Sequence of chain 9.A:
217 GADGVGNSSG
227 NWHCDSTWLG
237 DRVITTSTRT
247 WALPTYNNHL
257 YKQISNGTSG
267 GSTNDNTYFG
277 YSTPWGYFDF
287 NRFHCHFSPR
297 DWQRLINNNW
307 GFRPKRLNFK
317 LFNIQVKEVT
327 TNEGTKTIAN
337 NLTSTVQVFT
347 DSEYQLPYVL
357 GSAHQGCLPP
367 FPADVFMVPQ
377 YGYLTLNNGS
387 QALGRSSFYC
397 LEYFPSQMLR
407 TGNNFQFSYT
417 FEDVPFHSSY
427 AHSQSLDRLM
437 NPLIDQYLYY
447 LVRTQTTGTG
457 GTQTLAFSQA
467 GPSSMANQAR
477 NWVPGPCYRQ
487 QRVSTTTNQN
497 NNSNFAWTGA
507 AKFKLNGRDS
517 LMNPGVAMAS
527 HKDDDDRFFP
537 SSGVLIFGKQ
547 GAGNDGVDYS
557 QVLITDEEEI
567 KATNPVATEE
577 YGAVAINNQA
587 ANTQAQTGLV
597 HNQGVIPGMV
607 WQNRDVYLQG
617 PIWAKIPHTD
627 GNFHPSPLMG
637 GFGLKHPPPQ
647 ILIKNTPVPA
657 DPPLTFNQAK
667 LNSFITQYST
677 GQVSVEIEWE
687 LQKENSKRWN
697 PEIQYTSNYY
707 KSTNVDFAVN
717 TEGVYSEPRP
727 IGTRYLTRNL

Sequence of chain 54.A:
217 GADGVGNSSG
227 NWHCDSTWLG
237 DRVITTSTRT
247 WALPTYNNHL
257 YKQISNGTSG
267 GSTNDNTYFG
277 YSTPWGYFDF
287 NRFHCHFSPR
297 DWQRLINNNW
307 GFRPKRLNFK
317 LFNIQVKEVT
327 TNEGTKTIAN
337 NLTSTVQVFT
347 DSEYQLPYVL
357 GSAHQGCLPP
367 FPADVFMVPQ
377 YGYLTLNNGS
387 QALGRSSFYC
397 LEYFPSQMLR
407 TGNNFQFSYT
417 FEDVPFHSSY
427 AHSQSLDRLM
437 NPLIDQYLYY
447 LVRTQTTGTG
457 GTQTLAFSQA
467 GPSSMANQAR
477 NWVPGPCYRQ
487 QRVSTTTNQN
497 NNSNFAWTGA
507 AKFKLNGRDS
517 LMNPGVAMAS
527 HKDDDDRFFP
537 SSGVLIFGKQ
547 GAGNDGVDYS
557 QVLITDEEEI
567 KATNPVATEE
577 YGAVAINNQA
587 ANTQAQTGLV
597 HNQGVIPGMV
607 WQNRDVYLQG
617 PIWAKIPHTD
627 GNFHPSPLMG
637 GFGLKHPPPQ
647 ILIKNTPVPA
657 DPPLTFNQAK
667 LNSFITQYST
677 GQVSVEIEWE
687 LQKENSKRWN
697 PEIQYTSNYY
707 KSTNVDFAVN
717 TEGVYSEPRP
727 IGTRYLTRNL

This small molecule binds to this protein.
Small molecule (SMILES): Nc1ncnc2c1ncn2[C@H]1C[C@H](O)[C@@H](COP(=O)(O)O)O1

Binding-site contacts:
Ligand atom C5 contacts residue SER632 of chain 9.A at 4.1 Å.
Ligand atom O2P contacts residue ASP626 of chain 54.A at 4.2 Å.
Ligand atom C2 contacts residue GLY639 of chain 9.A at 3.1 Å.
Ligand atom C5 contacts residue PRO631 of chain 9.A at 4.2 Å (hydrophobic).
Ligand atom O1P contacts residue LYS641 of chain 54.A at 4.0 Å.
Ligand atom C6 contacts residue PRO631 of chain 9.A at 3.9 Å (hydrophobic).
Ligand atom N1 contacts residue PRO631 of chain 9.A at 3.5 Å (h-bond).
Ligand atom N7 contacts residue PRO421 of chain 9.A at 4.2 Å.
Ligand atom C6 contacts residue VAL420 of chain 9.A at 4.0 Å (hydrophobic).
Ligand atom C6 contacts residue GLY639 of chain 9.A at 3.8 Å.
Ligand atom C5 contacts residue PRO421 of chain 9.A at 4.1 Å (hydrophobic).
Ligand atom N6 contacts residue VAL420 of chain 9.A at 4.0 Å.
Ligand atom N9 contacts residue PRO421 of chain 9.A at 4.4 Å.
Ligand atom N7 contacts residue SER632 of chain 9.A at 4.1 Å.
Ligand atom N6 contacts residue PHE638 of chain 9.A at 3.9 Å.
Ligand atom C6 contacts residue PRO421 of chain 9.A at 4.1 Å (hydrophobic).
Ligand atom N1 contacts residue PHE638 of chain 9.A at 4.3 Å.
Ligand atom C4 contacts residue PRO421 of chain 9.A at 4.3 Å (hydrophobic).
Ligand atom C2 contacts residue PRO631 of chain 9.A at 3.3 Å (hydrophobic).
Ligand atom N3 contacts residue PRO631 of chain 9.A at 3.6 Å.
Ligand atom N6 contacts residue GLY639 of chain 9.A at 3.6 Å (h-bond).
Ligand atom N7 contacts residue HIS630 of chain 9.A at 4.1 Å.
Ligand atom N9 contacts residue HIS630 of chain 9.A at 4.2 Å.
Ligand atom N3 contacts residue GLY639 of chain 9.A at 4.3 Å.
Ligand atom C2 contacts residue PRO421 of chain 9.A at 4.5 Å (hydrophobic).
Ligand atom N7 contacts residue ASN609 of chain 9.A at 3.8 Å.
Ligand atom C8 contacts residue HIS630 of chain 9.A at 3.3 Å.
Ligand atom C6 contacts residue SER632 of chain 9.A at 3.9 Å.
Ligand atom C1' contacts residue HIS630 of chain 9.A at 4.0 Å.
Ligand atom C2' contacts residue HIS630 of chain 9.A at 3.2 Å.
Ligand atom C4 contacts residue PRO631 of chain 9.A at 4.0 Å (hydrophobic).
Ligand atom N6 contacts residue GLY637 of chain 9.A at 3.7 Å.
Ligand atom N1 contacts residue GLY639 of chain 9.A at 3.1 Å (h-bond).
Ligand atom C3' contacts residue HIS630 of chain 9.A at 4.4 Å.
Ligand atom N6 contacts residue SER632 of chain 9.A at 3.3 Å (h-bond).
Ligand atom C8 contacts residue PRO421 of chain 9.A at 4.3 Å (hydrophobic).
Ligand atom C2 contacts residue VAL420 of chain 9.A at 4.3 Å (hydrophobic).
Ligand atom N1 contacts residue VAL420 of chain 9.A at 3.7 Å.
Ligand atom C1' contacts residue PRO631 of chain 9.A at 4.3 Å (hydrophobic).
Ligand atom N1 contacts residue PRO421 of chain 9.A at 4.3 Å.